Binding-site contacts:
Ligand atom O3 contacts residue GLY359 of chain 2.A at 3.2 Å.
Ligand atom O3 contacts residue CA1 of chain 2.C at 2.4 Å.
Ligand atom O1 contacts residue TYR284 of chain 2.A at 3.4 Å.
Ligand atom C4 contacts residue HIS103 of chain 2.A at 3.3 Å.
Ligand atom N2 contacts residue GLU291 of chain 2.A at 3.0 Å (salt-bridge).
Ligand atom O4 contacts residue ASN237 of chain 2.A at 2.8 Å (h-bond).
Ligand atom C3 contacts residue PRO360 of chain 2.A at 3.2 Å (hydrophobic).
Ligand atom C3 contacts residue CA1 of chain 2.C at 3.4 Å.
Ligand atom C1 contacts residue ASN362 of chain 2.A at 3.2 Å.
Ligand atom O5 contacts residue HIS288 of chain 2.A at 3.4 Å.
Ligand atom C2 contacts residue PRO360 of chain 2.A at 3.4 Å (hydrophobic).
Ligand atom O4 contacts residue GLY319 of chain 2.A at 3.3 Å.
Ligand atom O6 contacts residue TYR284 of chain 2.A at 3.2 Å.
Ligand atom C2 contacts residue GLU263 of chain 2.A at 3.4 Å.
Ligand atom O3 contacts residue PRO360 of chain 2.A at 2.7 Å (h-bond).
Ligand atom O4 contacts residue GLY359 of chain 2.A at 2.9 Å (h-bond).
Ligand atom O6 contacts residue ASP321 of chain 2.A at 2.7 Å (salt-bridge).
Ligand atom C3 contacts residue ASN237 of chain 2.A at 3.4 Å.
Ligand atom O2 contacts residue TYR235 of chain 2.A at 3.0 Å (h-bond).
Ligand atom C4 contacts residue PRO360 of chain 2.A at 3.2 Å (hydrophobic).
Ligand atom O3 contacts residue K1 of chain 2.E at 3.1 Å.
Ligand atom C6 contacts residue VAL286 of chain 2.A at 3.3 Å (hydrophobic).
Ligand atom O3 contacts residue ASN206 of chain 2.A at 2.6 Å (h-bond).
Ligand atom O7 contacts residue TRP199 of chain 2.A at 3.0 Å (h-bond).
Ligand atom O1 contacts residue SER232 of chain 2.A at 3.3 Å (h-bond).
Ligand atom O5 contacts residue GLU263 of chain 2.A at 3.3 Å (salt-bridge).
Ligand atom O4 contacts residue ASN362 of chain 2.A at 3.1 Å (h-bond).
Ligand atom O4 contacts residue HIS103 of chain 2.A at 2.6 Å (h-bond).
Ligand atom C1 contacts residue GLU263 of chain 2.A at 3.2 Å.
Ligand atom O2 contacts residue CA1 of chain 2.C at 2.5 Å.
Ligand atom O3 contacts residue GLY102 of chain 2.A at 3.2 Å (h-bond).
Ligand atom O4 contacts residue GLN133 of chain 2.A at 3.1 Å (h-bond).
Ligand atom O6 contacts residue TRP199 of chain 2.A at 3.2 Å.
Ligand atom O4 contacts residue HIS288 of chain 2.A at 2.7 Å (h-bond).
Ligand atom C6 contacts residue ASP321 of chain 2.A at 3.4 Å.
Ligand atom C2 contacts residue CA1 of chain 2.C at 3.4 Å.
Ligand atom O1 contacts residue GLU263 of chain 2.A at 2.3 Å (salt-bridge).
Ligand atom N2 contacts residue ASP230 of chain 2.A at 3.0 Å (salt-bridge).
Ligand atom O4 contacts residue LEU318 of chain 2.A at 3.4 Å (h-bond).
Ligand atom O7 contacts residue TYR235 of chain 2.A at 3.2 Å.

The small molecule below binds the protein below.
Small molecule (SMILES): CC(=O)N[C@@H]1[C@@H](O[C@H]2O[C@H](CO)[C@H](O[C@H]3O[C@H](CO[C@@H]4O[C@@H](C)[C@H](O)[C@@H](O)[C@H]4O)[C@@H](O)[C@H](O)[C@H]3O)[C@H](O[C@@H]3O[C@H](CO)[C@@H](O)[C@H](O)[C@H]3NC(C)=O)[C@H]2O)[C@H](O)[C@@H](CO[C@H]2O[C@H](CO)[C@@H](O)[C@H](O)[C@H]2O)O[C@H]1O

Sequence of chain 2.A:
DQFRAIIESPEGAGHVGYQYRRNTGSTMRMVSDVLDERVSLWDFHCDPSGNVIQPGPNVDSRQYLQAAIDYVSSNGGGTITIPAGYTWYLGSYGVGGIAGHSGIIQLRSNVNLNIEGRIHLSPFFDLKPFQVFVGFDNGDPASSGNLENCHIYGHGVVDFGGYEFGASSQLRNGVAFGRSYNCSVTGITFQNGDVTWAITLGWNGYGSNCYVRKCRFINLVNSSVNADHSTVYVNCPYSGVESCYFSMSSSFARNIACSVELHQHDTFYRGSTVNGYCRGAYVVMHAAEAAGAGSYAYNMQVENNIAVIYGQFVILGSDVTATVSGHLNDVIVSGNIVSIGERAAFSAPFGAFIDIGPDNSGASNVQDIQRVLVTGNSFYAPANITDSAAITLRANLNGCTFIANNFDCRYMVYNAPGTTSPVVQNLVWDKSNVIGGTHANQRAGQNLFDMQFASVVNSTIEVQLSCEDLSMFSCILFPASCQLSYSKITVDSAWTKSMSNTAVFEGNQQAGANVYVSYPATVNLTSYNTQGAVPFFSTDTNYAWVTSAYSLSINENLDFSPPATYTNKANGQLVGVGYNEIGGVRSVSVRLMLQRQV